The protein below binds the small molecule below.
Small molecule (SMILES): NCCC[C@H](N)CC(=O)NCCC[C@H](N)CC(=O)NCCC[C@H](N)CC(=O)N[C@@H]1[C@H](O)[C@@H](OC(N)=O)[C@@H](CO)O[C@H]1NC1=N[C@@H]2C(=O)NC[C@@H](O)[C@H]2N1

Binding-site contacts:
Ligand atom C16 contacts residue ASN137 of chain 1.IA at 3.8 Å.
Ligand atom C03 contacts residue LYS141 of chain 1.IA at 4.4 Å.
Ligand atom O20 contacts residue ARG144 of chain 1.IA at 3.4 Å (salt-bridge).
Ligand atom O06 contacts residue ARG87 of chain 1.IA at 4.2 Å.
Ligand atom O06 contacts residue GLY89 of chain 1.IA at 3.1 Å (h-bond).
Ligand atom C05 contacts residue GLY89 of chain 1.IA at 4.0 Å.
Ligand atom O24 contacts residue HIS88 of chain 1.IA at 3.6 Å.
Ligand atom O17 contacts residue HIS88 of chain 1.IA at 4.3 Å.
Ligand atom N10 contacts residue LYS141 of chain 1.IA at 3.9 Å.
Ligand atom C21 contacts residue ARG144 of chain 1.IA at 3.6 Å.
Ligand atom C04 contacts residue HIS88 of chain 1.IA at 4.2 Å.
Ligand atom N07 contacts residue ARG87 of chain 1.IA at 3.4 Å (salt-bridge).
Ligand atom O19 contacts residue ASN137 of chain 1.IA at 2.9 Å (h-bond).
Ligand atom C12 contacts residue HIS88 of chain 1.IA at 4.0 Å.
Ligand atom C18 contacts residue LYS141 of chain 1.IA at 4.0 Å.
Ligand atom C09 contacts residue LYS141 of chain 1.IA at 4.0 Å.
Ligand atom N08 contacts residue ARG87 of chain 1.IA at 3.9 Å.
Ligand atom N08 contacts residue LYS141 of chain 1.IA at 4.1 Å.
Ligand atom C02 contacts residue LYS141 of chain 1.IA at 4.1 Å.
Ligand atom O17 contacts residue LYS141 of chain 1.IA at 4.0 Å.
Ligand atom O53 contacts residue ARG87 of chain 1.IA at 3.5 Å (salt-bridge).
Ligand atom C18 contacts residue ARG144 of chain 1.IA at 4.2 Å.
Ligand atom O19 contacts residue PHE140 of chain 1.IA at 4.0 Å.
Ligand atom C05 contacts residue HIS88 of chain 1.IA at 4.0 Å.
Ligand atom C04 contacts residue ARG87 of chain 1.IA at 3.4 Å.
Ligand atom C02 contacts residue ARG87 of chain 1.IA at 4.4 Å.
Ligand atom O53 contacts residue LYS141 of chain 1.IA at 3.0 Å.
Ligand atom N11 contacts residue LYS141 of chain 1.IA at 4.3 Å.
Ligand atom O19 contacts residue PHE47 of chain 1.IA at 4.1 Å.
Ligand atom C01 contacts residue ARG87 of chain 1.IA at 3.1 Å.
Ligand atom C18 contacts residue ASN137 of chain 1.IA at 3.6 Å.
Ligand atom C05 contacts residue ARG87 of chain 1.IA at 3.7 Å.
Ligand atom C04 contacts residue LYS141 of chain 1.IA at 4.4 Å.
Ligand atom N08 contacts residue HIS88 of chain 1.IA at 3.3 Å (h-bond).
Ligand atom O17 contacts residue ARG144 of chain 1.IA at 3.9 Å.
Ligand atom C16 contacts residue HIS88 of chain 1.IA at 4.2 Å.
Ligand atom O06 contacts residue HIS88 of chain 1.IA at 3.6 Å.
Ligand atom C15 contacts residue ASN137 of chain 1.IA at 4.2 Å.
Ligand atom C09 contacts residue HIS88 of chain 1.IA at 4.4 Å.
Ligand atom N23 contacts residue ARG144 of chain 1.IA at 3.1 Å (salt-bridge).

Sequence of chain 1.IA:
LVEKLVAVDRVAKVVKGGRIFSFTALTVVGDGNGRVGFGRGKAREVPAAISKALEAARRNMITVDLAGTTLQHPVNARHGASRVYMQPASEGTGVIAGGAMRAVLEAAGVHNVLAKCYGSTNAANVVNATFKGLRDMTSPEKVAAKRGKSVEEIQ